Sequence of chain 1.C:
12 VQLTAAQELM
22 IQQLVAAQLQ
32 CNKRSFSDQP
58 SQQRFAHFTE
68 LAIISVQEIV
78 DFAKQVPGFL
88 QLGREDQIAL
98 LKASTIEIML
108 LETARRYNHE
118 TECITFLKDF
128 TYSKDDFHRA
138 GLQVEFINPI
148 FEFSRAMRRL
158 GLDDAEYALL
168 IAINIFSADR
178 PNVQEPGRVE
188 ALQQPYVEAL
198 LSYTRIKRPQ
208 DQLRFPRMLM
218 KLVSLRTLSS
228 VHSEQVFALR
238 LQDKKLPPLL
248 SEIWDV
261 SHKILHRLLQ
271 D

The small molecule below binds the protein below.
Small molecule (SMILES): CC(C)[C@@H]1N(C(=O)OC(C)(C)C)CC[C@@]12C(=O)Nc1ccccc12

Binding-site contacts:
Ligand atom C13 contacts residue MET106 of chain 1.C at 4.0 Å (hydrophobic).
Ligand atom C2 contacts residue PHE123 of chain 1.C at 3.1 Å (hydrophobic).
Ligand atom C5 contacts residue PHE123 of chain 1.C at 4.1 Å (hydrophobic).
Ligand atom C24 contacts residue PHE134 of chain 1.C at 4.2 Å (hydrophobic).
Ligand atom C3 contacts residue LEU68 of chain 1.C at 4.0 Å (hydrophobic).
Ligand atom O21 contacts residue TRP251 of chain 1.C at 4.0 Å.
Ligand atom N7 contacts residue ALA69 of chain 1.C at 3.8 Å.
Ligand atom O15 contacts residue HIS229 of chain 1.C at 2.4 Å (h-bond).
Ligand atom C24 contacts residue ILE147 of chain 1.C at 3.8 Å (hydrophobic).
Ligand atom C24 contacts residue PHE143 of chain 1.C at 3.8 Å (hydrophobic).
Ligand atom C2 contacts residue PHE65 of chain 1.C at 3.9 Å (hydrophobic).
Ligand atom C3 contacts residue PHE65 of chain 1.C at 3.5 Å (hydrophobic).
Ligand atom C1 contacts residue PHE123 of chain 1.C at 3.3 Å (hydrophobic).
Ligand atom C18 contacts residue LEU139 of chain 1.C at 4.3 Å (hydrophobic).
Ligand atom C14 contacts residue HIS229 of chain 1.C at 3.6 Å.
Ligand atom C12 contacts residue ILE103 of chain 1.C at 3.7 Å (hydrophobic).
Ligand atom C22 contacts residue LEU139 of chain 1.C at 4.3 Å (hydrophobic).
Ligand atom N11 contacts residue HIS229 of chain 1.C at 4.4 Å.
Ligand atom C23 contacts residue LEU139 of chain 1.C at 2.9 Å (hydrophobic).
Ligand atom C20 contacts residue PHE62 of chain 1.C at 4.2 Å (hydrophobic).
Ligand atom O15 contacts residue ILE103 of chain 1.C at 4.0 Å.
Ligand atom O21 contacts residue ALA69 of chain 1.C at 3.7 Å.
Ligand atom N7 contacts residue PHE65 of chain 1.C at 3.0 Å (h-bond).
Ligand atom C3 contacts residue PHE123 of chain 1.C at 3.4 Å (hydrophobic).
Ligand atom C8 contacts residue PHE65 of chain 1.C at 3.9 Å (hydrophobic).
Ligand atom C18 contacts residue GLN232 of chain 1.C at 4.0 Å.
Ligand atom O21 contacts residue PHE65 of chain 1.C at 4.1 Å.
Ligand atom C23 contacts residue PHE134 of chain 1.C at 3.3 Å (hydrophobic).
Ligand atom C4 contacts residue PHE65 of chain 1.C at 3.8 Å (hydrophobic).
Ligand atom C22 contacts residue PHE134 of chain 1.C at 3.7 Å (hydrophobic).
Ligand atom N11 contacts residue PHE143 of chain 1.C at 4.3 Å.
Ligand atom C19 contacts residue PHE62 of chain 1.C at 3.7 Å (hydrophobic).
Ligand atom C8 contacts residue ALA69 of chain 1.C at 4.1 Å (hydrophobic).
Ligand atom C23 contacts residue PHE143 of chain 1.C at 3.9 Å (hydrophobic).
Ligand atom O15 contacts residue TRP251 of chain 1.C at 4.2 Å.
Ligand atom C4 contacts residue PHE123 of chain 1.C at 3.9 Å (hydrophobic).
Ligand atom C6 contacts residue PHE123 of chain 1.C at 3.8 Å (hydrophobic).
Ligand atom C19 contacts residue LEU139 of chain 1.C at 4.4 Å (hydrophobic).
Ligand atom C19 contacts residue PHE65 of chain 1.C at 4.1 Å (hydrophobic).
Ligand atom C5 contacts residue PHE65 of chain 1.C at 4.4 Å (hydrophobic).